This small molecule binds to this protein.
Small molecule (SMILES): CC(=O)N[C@@H]1[C@@H](O)[C@H](O)[C@@H](CO)O[C@H]1O

Binding-site contacts:
Ligand atom O3 contacts residue ASN5 of chain 2.A at 4.2 Å.
Ligand atom O3 contacts residue ASP2 of chain 2.A at 3.8 Å.
Ligand atom N2 contacts residue PHE3 of chain 2.A at 3.5 Å (h-bond).
Ligand atom C2 contacts residue ASN154 of chain 2.A at 4.3 Å.
Ligand atom O3 contacts residue ASN154 of chain 2.A at 4.3 Å.
Ligand atom C7 contacts residue ASN5 of chain 2.A at 3.4 Å.
Ligand atom O5 contacts residue ASN154 of chain 2.A at 3.3 Å (h-bond).
Ligand atom O7 contacts residue ASN5 of chain 2.A at 3.6 Å (h-bond).
Ligand atom C8 contacts residue PHE3 of chain 2.A at 3.6 Å (hydrophobic).
Ligand atom C4 contacts residue ASN5 of chain 2.A at 3.8 Å.
Ligand atom C5 contacts residue ASN5 of chain 2.A at 3.5 Å.
Ligand atom C5 contacts residue ASN154 of chain 2.A at 3.4 Å.
Ligand atom N2 contacts residue ASP2 of chain 2.A at 4.2 Å.
Ligand atom C1 contacts residue ASN154 of chain 2.A at 4.2 Å.
Ligand atom C7 contacts residue PHE3 of chain 2.A at 3.9 Å (hydrophobic).
Ligand atom C1 contacts residue ASN5 of chain 2.A at 1.5 Å.
Ligand atom O5 contacts residue ASN5 of chain 2.A at 2.1 Å (h-bond).
Ligand atom C4 contacts residue ASN154 of chain 2.A at 3.7 Å.
Ligand atom C8 contacts residue ASP2 of chain 2.A at 4.0 Å.
Ligand atom C2 contacts residue ASN5 of chain 2.A at 2.3 Å.
Ligand atom O4 contacts residue ASN154 of chain 2.A at 4.0 Å.
Ligand atom N2 contacts residue ASN5 of chain 2.A at 2.7 Å (h-bond).
Ligand atom C3 contacts residue ASN5 of chain 2.A at 3.1 Å.
Ligand atom C6 contacts residue ASN5 of chain 2.A at 4.5 Å.
Ligand atom C3 contacts residue ASN154 of chain 2.A at 3.4 Å.

Sequence of chain 2.A:
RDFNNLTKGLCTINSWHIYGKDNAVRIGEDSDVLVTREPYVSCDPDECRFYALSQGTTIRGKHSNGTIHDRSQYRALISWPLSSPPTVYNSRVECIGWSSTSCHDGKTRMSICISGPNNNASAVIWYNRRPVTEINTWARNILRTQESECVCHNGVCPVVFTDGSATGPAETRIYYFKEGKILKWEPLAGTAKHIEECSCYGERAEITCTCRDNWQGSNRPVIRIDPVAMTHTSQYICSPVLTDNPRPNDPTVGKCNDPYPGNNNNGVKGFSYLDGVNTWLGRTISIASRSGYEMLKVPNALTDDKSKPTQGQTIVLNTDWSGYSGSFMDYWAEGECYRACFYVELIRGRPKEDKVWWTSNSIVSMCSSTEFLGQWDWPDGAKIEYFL